Binding-site contacts:
Ligand atom O3' contacts residue LYS682 of chain 16.A at 3.1 Å (salt-bridge).
Ligand atom C1' contacts residue LYS682 of chain 16.A at 4.5 Å.
Ligand atom C3' contacts residue LYS682 of chain 16.A at 3.8 Å.
Ligand atom N4 contacts residue GLY198 of chain 16.A at 3.8 Å.
Ligand atom O5' contacts residue TRP201 of chain 16.A at 3.6 Å.
Ligand atom C5' contacts residue TRP201 of chain 16.A at 3.5 Å (hydrophobic).
Ligand atom O4' contacts residue TRP201 of chain 16.A at 4.5 Å.
Ligand atom N3 contacts residue TRP201 of chain 16.A at 3.6 Å.
Ligand atom O2 contacts residue LEU197 of chain 16.A at 4.0 Å.
Ligand atom C2' contacts residue TRP201 of chain 16.A at 3.7 Å (hydrophobic).
Ligand atom C4' contacts residue TRP201 of chain 16.A at 4.3 Å (hydrophobic).
Ligand atom C6 contacts residue TRP201 of chain 16.A at 3.5 Å (hydrophobic).
Ligand atom N4 contacts residue TRP201 of chain 16.A at 3.8 Å.
Ligand atom O2 contacts residue LYS682 of chain 16.A at 4.2 Å.
Ligand atom C1' contacts residue TRP201 of chain 16.A at 4.5 Å (hydrophobic).
Ligand atom C2 contacts residue TRP201 of chain 16.A at 3.9 Å (hydrophobic).
Ligand atom C3' contacts residue TRP201 of chain 16.A at 4.1 Å (hydrophobic).
Ligand atom N4 contacts residue ASP199 of chain 16.A at 4.0 Å.
Ligand atom OP1 contacts residue PRO423 of chain 16.A at 3.6 Å.
Ligand atom N1 contacts residue TRP201 of chain 16.A at 4.0 Å.
Ligand atom C2' contacts residue LYS682 of chain 16.A at 3.6 Å.
Ligand atom O2 contacts residue TRP201 of chain 16.A at 4.3 Å.
Ligand atom C5 contacts residue TRP201 of chain 16.A at 3.4 Å (hydrophobic).
Ligand atom C4 contacts residue TRP201 of chain 16.A at 3.3 Å (hydrophobic).

The small molecule below binds the protein below.
Small molecule (SMILES): Nc1ccn([C@H]2C[C@H](O)[C@@H](COP(=O)(O)O)O2)c(=O)n1

Sequence of chain 16.A:
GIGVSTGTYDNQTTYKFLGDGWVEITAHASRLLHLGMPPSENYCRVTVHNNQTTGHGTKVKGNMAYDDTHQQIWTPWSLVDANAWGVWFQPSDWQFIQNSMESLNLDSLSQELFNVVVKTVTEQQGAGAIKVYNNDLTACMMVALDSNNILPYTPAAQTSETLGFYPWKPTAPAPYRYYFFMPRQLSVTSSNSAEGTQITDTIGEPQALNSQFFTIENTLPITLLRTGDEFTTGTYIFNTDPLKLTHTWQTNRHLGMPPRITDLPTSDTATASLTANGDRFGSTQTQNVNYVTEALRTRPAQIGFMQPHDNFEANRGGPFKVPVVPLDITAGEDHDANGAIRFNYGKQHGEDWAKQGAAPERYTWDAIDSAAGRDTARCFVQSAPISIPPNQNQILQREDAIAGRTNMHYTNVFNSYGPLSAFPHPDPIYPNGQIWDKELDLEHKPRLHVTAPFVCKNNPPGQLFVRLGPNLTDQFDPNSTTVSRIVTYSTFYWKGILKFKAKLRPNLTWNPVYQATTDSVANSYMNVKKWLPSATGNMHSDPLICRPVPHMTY